This protein binds this small molecule.
Small molecule (SMILES): O=C([O-])[C@H](O)/C=C(/[O-])O

Sequence of chain 1.A:
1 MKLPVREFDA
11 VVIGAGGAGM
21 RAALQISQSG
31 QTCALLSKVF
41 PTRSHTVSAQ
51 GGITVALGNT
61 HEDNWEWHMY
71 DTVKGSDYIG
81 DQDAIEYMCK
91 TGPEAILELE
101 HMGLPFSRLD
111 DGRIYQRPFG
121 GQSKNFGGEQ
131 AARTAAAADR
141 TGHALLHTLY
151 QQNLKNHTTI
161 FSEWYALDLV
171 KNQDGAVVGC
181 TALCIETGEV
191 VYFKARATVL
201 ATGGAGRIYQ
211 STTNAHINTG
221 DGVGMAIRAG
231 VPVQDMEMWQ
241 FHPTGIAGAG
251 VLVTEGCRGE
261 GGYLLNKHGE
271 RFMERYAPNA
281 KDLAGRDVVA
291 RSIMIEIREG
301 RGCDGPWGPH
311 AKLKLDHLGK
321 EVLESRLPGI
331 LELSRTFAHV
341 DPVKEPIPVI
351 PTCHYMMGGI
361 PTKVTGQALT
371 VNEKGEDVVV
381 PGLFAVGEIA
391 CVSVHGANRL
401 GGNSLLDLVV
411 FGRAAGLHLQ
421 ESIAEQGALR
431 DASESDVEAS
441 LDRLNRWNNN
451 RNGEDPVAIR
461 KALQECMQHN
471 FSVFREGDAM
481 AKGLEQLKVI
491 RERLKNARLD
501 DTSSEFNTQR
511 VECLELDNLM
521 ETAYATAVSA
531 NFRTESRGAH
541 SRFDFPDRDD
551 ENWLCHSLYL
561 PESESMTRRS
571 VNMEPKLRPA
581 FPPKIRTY

Binding-site contacts:
Ligand atom O1A contacts residue GLN50 of chain 1.A at 3.8 Å.
Ligand atom O1A contacts residue PHE119 of chain 1.A at 3.7 Å.
Ligand atom C1 contacts residue PHE119 of chain 1.A at 3.9 Å (hydrophobic).
Ligand atom O4A contacts residue GLY401 of chain 1.A at 3.3 Å.
Ligand atom O1B contacts residue THR254 of chain 1.A at 3.4 Å (h-bond).
Ligand atom C2 contacts residue ARG286 of chain 1.A at 3.5 Å.
Ligand atom O4B contacts residue FAD1 of chain 1.M at 3.1 Å.
Ligand atom C1 contacts residue HIS242 of chain 1.A at 3.8 Å.
Ligand atom O2 contacts residue HIS354 of chain 1.A at 2.9 Å (h-bond).
Ligand atom O4B contacts residue ARG286 of chain 1.A at 2.8 Å (salt-bridge).
Ligand atom O4A contacts residue ARG286 of chain 1.A at 3.6 Å.
Ligand atom O1B contacts residue HIS242 of chain 1.A at 2.8 Å (h-bond).
Ligand atom O4A contacts residue GLY402 of chain 1.A at 2.6 Å (h-bond).
Ligand atom O1B contacts residue ARG286 of chain 1.A at 3.0 Å (salt-bridge).
Ligand atom O4B contacts residue ARG399 of chain 1.A at 2.6 Å (salt-bridge).
Ligand atom C4 contacts residue FAD1 of chain 1.M at 3.0 Å.
Ligand atom O1A contacts residue GLY51 of chain 1.A at 2.8 Å (h-bond).
Ligand atom C4 contacts residue ARG286 of chain 1.A at 3.2 Å.
Ligand atom C1 contacts residue FAD1 of chain 1.M at 3.9 Å.
Ligand atom C1 contacts residue ARG286 of chain 1.A at 3.6 Å.
Ligand atom C3 contacts residue ARG286 of chain 1.A at 3.1 Å.
Ligand atom O4A contacts residue ARG399 of chain 1.A at 2.7 Å (salt-bridge).
Ligand atom O2 contacts residue LEU252 of chain 1.A at 3.5 Å.
Ligand atom O1A contacts residue THR254 of chain 1.A at 2.6 Å (h-bond).
Ligand atom O2 contacts residue ARG286 of chain 1.A at 3.2 Å (salt-bridge).
Ligand atom O1B contacts residue PHE119 of chain 1.A at 4.0 Å.
Ligand atom O2 contacts residue FAD1 of chain 1.M at 3.7 Å.
Ligand atom C2 contacts residue LEU252 of chain 1.A at 3.8 Å (hydrophobic).
Ligand atom O4B contacts residue HIS354 of chain 1.A at 2.9 Å (h-bond).
Ligand atom C2 contacts residue FAD1 of chain 1.M at 2.9 Å.
Ligand atom O4A contacts residue FAD1 of chain 1.M at 2.7 Å.
Ligand atom C3 contacts residue FAD1 of chain 1.M at 2.8 Å.
Ligand atom C1 contacts residue GLU255 of chain 1.A at 3.8 Å.
Ligand atom O1A contacts residue FAD1 of chain 1.M at 3.3 Å (h-bond).
Ligand atom O1B contacts residue GLU255 of chain 1.A at 2.9 Å (salt-bridge).
Ligand atom C4 contacts residue GLY402 of chain 1.A at 3.8 Å.
Ligand atom O2 contacts residue HIS242 of chain 1.A at 3.1 Å.
Ligand atom C1 contacts residue LEU252 of chain 1.A at 3.9 Å (hydrophobic).
Ligand atom C4 contacts residue ARG399 of chain 1.A at 3.4 Å.
Ligand atom C1 contacts residue THR254 of chain 1.A at 3.3 Å.